Sequence of chain 2.A:
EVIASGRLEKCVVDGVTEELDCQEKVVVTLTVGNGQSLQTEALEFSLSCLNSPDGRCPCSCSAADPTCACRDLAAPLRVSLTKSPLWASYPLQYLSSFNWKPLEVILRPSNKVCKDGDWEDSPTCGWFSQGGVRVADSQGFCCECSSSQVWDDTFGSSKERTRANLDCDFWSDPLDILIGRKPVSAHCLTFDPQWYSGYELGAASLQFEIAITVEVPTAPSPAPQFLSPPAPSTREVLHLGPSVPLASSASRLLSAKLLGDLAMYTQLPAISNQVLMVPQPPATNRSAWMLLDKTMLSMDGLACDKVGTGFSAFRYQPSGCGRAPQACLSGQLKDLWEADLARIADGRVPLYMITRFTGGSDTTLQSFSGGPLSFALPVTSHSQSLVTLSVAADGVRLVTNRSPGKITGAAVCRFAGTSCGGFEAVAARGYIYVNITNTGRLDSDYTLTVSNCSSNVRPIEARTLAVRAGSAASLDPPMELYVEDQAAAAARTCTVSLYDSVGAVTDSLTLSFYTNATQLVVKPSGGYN

This protein binds this small molecule.
Small molecule (SMILES): CC(=O)N[C@H]1[C@H](O[C@H]2[C@H](O)[C@@H](NC(C)=O)CO[C@@H]2CO)O[C@H](CO)[C@@H](O)[C@@H]1O

Binding-site contacts:
Ligand atom C7 contacts residue ALA452 of chain 2.A at 4.3 Å (hydrophobic).
Ligand atom O7 contacts residue ALA452 of chain 2.A at 3.9 Å.
Ligand atom C1 contacts residue ASN477 of chain 2.A at 1.4 Å.
Ligand atom C3 contacts residue ASN477 of chain 2.A at 3.8 Å.
Ligand atom C4 contacts residue ASN477 of chain 2.A at 4.2 Å.
Ligand atom C8 contacts residue ALA452 of chain 2.A at 3.8 Å (hydrophobic).
Ligand atom O7 contacts residue ASN477 of chain 2.A at 3.4 Å (h-bond).
Ligand atom O7 contacts residue GLY451 of chain 2.A at 3.4 Å.
Ligand atom O5 contacts residue ASN477 of chain 2.A at 2.3 Å (h-bond).
Ligand atom C8 contacts residue ALA453 of chain 2.A at 3.8 Å (hydrophobic).
Ligand atom C2 contacts residue ASN477 of chain 2.A at 2.4 Å.
Ligand atom N2 contacts residue ASN477 of chain 2.A at 2.9 Å (h-bond).
Ligand atom C7 contacts residue ASN477 of chain 2.A at 3.4 Å.
Ligand atom C5 contacts residue ASN477 of chain 2.A at 3.6 Å.
Ligand atom C8 contacts residue GLY451 of chain 2.A at 4.1 Å.
Ligand atom C8 contacts residue TYR475 of chain 2.A at 3.6 Å (hydrophobic).
Ligand atom C7 contacts residue GLY451 of chain 2.A at 4.2 Å.